This small molecule binds to this protein.
Small molecule (SMILES): C#CCCC1(CCC(=O)Nc2cccn3c(C)nnc23)NN1

Sequence of chain 1.A:
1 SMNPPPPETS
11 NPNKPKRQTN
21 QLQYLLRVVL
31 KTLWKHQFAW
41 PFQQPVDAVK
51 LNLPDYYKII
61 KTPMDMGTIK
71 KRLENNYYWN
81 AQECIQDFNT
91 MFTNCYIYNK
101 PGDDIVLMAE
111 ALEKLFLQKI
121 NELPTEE

Binding-site contacts:
Ligand atom C1 contacts residue VAL46 of chain 1.A at 3.9 Å (hydrophobic).
Ligand atom C5 contacts residue ASN99 of chain 1.A at 3.3 Å.
Ligand atom N1 contacts residue ILE105 of chain 1.A at 3.7 Å.
Ligand atom C contacts residue PHE42 of chain 1.A at 3.6 Å (hydrophobic).
Ligand atom C13 contacts residue ILE105 of chain 1.A at 4.1 Å (hydrophobic).
Ligand atom N contacts residue CYS95 of chain 1.A at 4.1 Å.
Ligand atom C2 contacts residue ILE105 of chain 1.A at 3.6 Å (hydrophobic).
Ligand atom C4 contacts residue ASN99 of chain 1.A at 3.7 Å.
Ligand atom C3 contacts residue ASN99 of chain 1.A at 4.1 Å.
Ligand atom C5 contacts residue LEU53 of chain 1.A at 3.7 Å (hydrophobic).
Ligand atom N1 contacts residue ASN99 of chain 1.A at 2.9 Å (h-bond).
Ligand atom C13 contacts residue PRO41 of chain 1.A at 4.2 Å (hydrophobic).
Ligand atom C6 contacts residue LEU53 of chain 1.A at 3.8 Å (hydrophobic).
Ligand atom N5 contacts residue ILE105 of chain 1.A at 3.6 Å.
Ligand atom N4 contacts residue ASP103 of chain 1.A at 3.0 Å (salt-bridge).
Ligand atom C contacts residue VAL46 of chain 1.A at 3.7 Å (hydrophobic).
Ligand atom N3 contacts residue ASP103 of chain 1.A at 3.4 Å (salt-bridge).
Ligand atom N contacts residue ASN99 of chain 1.A at 3.4 Å (h-bond).
Ligand atom N contacts residue TYR56 of chain 1.A at 4.3 Å.
Ligand atom C1 contacts residue ILE105 of chain 1.A at 3.9 Å (hydrophobic).
Ligand atom C4 contacts residue LEU53 of chain 1.A at 3.8 Å (hydrophobic).
Ligand atom C2 contacts residue ASN99 of chain 1.A at 4.0 Å.
Ligand atom C3 contacts residue ILE105 of chain 1.A at 4.1 Å (hydrophobic).
Ligand atom N1 contacts residue TYR98 of chain 1.A at 4.3 Å.
Ligand atom N4 contacts residue LYS100 of chain 1.A at 3.3 Å (salt-bridge).
Ligand atom N2 contacts residue LEU53 of chain 1.A at 3.9 Å.
Ligand atom C13 contacts residue LEU51 of chain 1.A at 3.7 Å (hydrophobic).
Ligand atom C14 contacts residue ILE105 of chain 1.A at 3.7 Å (hydrophobic).
Ligand atom C12 contacts residue LEU51 of chain 1.A at 4.2 Å (hydrophobic).
Ligand atom C14 contacts residue LEU51 of chain 1.A at 4.3 Å (hydrophobic).
Ligand atom C contacts residue PRO41 of chain 1.A at 3.5 Å (hydrophobic).
Ligand atom C5 contacts residue TYR98 of chain 1.A at 4.1 Å (hydrophobic).
Ligand atom O contacts residue LEU53 of chain 1.A at 3.9 Å.
Ligand atom N2 contacts residue ILE105 of chain 1.A at 4.4 Å.
Ligand atom C3 contacts residue LEU53 of chain 1.A at 4.0 Å (hydrophobic).
Ligand atom N2 contacts residue ASN99 of chain 1.A at 3.1 Å (h-bond).
Ligand atom C12 contacts residue LEU53 of chain 1.A at 4.2 Å (hydrophobic).
Ligand atom N contacts residue ILE105 of chain 1.A at 3.9 Å.
Ligand atom N5 contacts residue VAL46 of chain 1.A at 4.3 Å.
Ligand atom C14 contacts residue PRO41 of chain 1.A at 3.7 Å (hydrophobic).